Sequence of chain 1.A:
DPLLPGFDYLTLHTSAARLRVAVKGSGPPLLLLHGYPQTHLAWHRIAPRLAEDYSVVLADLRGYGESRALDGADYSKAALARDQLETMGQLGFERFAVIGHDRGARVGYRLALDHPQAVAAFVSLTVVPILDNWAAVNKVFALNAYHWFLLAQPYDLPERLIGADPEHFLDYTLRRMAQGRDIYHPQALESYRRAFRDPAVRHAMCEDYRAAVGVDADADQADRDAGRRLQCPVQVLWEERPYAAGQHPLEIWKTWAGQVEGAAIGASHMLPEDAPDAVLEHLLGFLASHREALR

Binding-site contacts:
Ligand atom C contacts residue MET183 of chain 1.A at 4.1 Å (hydrophobic).
Ligand atom OXT contacts residue ASP108 of chain 1.A at 4.1 Å.
Ligand atom F contacts residue MET183 of chain 1.A at 4.0 Å.
Ligand atom O contacts residue ASP108 of chain 1.A at 3.7 Å.
Ligand atom CH3 contacts residue HIS153 of chain 1.A at 3.4 Å.
Ligand atom O contacts residue TRP154 of chain 1.A at 4.2 Å.
Ligand atom OXT contacts residue TYR215 of chain 1.A at 3.8 Å.
Ligand atom O contacts residue HIS275 of chain 1.A at 3.4 Å (h-bond).
Ligand atom C contacts residue HIS275 of chain 1.A at 4.2 Å.
Ligand atom C contacts residue TRP154 of chain 1.A at 3.7 Å (hydrophobic).
Ligand atom OXT contacts residue TRP154 of chain 1.A at 3.0 Å (h-bond).
Ligand atom C contacts residue HIS153 of chain 1.A at 3.6 Å.
Ligand atom F contacts residue HIS275 of chain 1.A at 4.2 Å.
Ligand atom C contacts residue ASP108 of chain 1.A at 4.0 Å.
Ligand atom OXT contacts residue HIS153 of chain 1.A at 2.7 Å (h-bond).
Ligand atom OXT contacts residue MET183 of chain 1.A at 4.4 Å.
Ligand atom CH3 contacts residue MET183 of chain 1.A at 3.7 Å (hydrophobic).

This protein binds this small molecule.
Small molecule (SMILES): O=C(O)CF